Sequence of chain 1.W:
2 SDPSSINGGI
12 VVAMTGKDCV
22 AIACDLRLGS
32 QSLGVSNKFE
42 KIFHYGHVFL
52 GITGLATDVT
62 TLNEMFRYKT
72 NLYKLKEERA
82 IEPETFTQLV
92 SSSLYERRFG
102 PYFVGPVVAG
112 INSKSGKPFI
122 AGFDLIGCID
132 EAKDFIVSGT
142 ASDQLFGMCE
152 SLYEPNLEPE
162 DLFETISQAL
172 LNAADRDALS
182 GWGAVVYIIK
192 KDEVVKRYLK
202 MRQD

Sequence of chain 1.V:
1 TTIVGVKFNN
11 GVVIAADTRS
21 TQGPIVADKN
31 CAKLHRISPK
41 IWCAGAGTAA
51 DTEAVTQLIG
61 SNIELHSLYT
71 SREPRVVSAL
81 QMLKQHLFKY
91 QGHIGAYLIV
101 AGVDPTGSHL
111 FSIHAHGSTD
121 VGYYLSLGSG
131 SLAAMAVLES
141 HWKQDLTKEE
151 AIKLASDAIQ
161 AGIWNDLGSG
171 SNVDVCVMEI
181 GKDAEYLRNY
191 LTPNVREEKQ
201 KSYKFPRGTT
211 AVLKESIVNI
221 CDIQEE

Binding-site contacts:
Ligand atom N22 contacts residue GLY47 of chain 1.V at 3.0 Å (h-bond).
Ligand atom C11 contacts residue GLY168 of chain 1.V at 3.4 Å.
Ligand atom O39 contacts residue ALA49 of chain 1.V at 3.2 Å (h-bond).
Ligand atom N22 contacts residue THR1 of chain 1.V at 3.6 Å.
Ligand atom C29 contacts residue ASP125 of chain 1.W at 3.4 Å.
Ligand atom C40 contacts residue THR21 of chain 1.V at 3.6 Å.
Ligand atom O13 contacts residue THR1 of chain 1.V at 3.2 Å (h-bond).
Ligand atom C9 contacts residue THR1 of chain 1.V at 1.4 Å.
Ligand atom O21 contacts residue ALA46 of chain 1.V at 3.3 Å.
Ligand atom C33 contacts residue LEU126 of chain 1.W at 3.7 Å (hydrophobic).
Ligand atom O49 contacts residue SER20 of chain 1.V at 3.5 Å.
Ligand atom C11 contacts residue THR1 of chain 1.V at 2.5 Å.
Ligand atom C12 contacts residue SER129 of chain 1.V at 3.9 Å.
Ligand atom C24 contacts residue GLY47 of chain 1.V at 3.4 Å.
Ligand atom C7 contacts residue THR1 of chain 1.V at 2.7 Å.
Ligand atom C3 contacts residue CYS31 of chain 1.V at 3.3 Å (hydrophobic).
Ligand atom C30 contacts residue ASP125 of chain 1.W at 3.0 Å.
Ligand atom O21 contacts residue GLY47 of chain 1.V at 3.0 Å (h-bond).
Ligand atom C23 contacts residue GLY47 of chain 1.V at 3.7 Å.
Ligand atom O21 contacts residue THR1 of chain 1.V at 2.2 Å (h-bond).
Ligand atom C9 contacts residue LYS33 of chain 1.V at 3.9 Å.
Ligand atom C10 contacts residue THR1 of chain 1.V at 1.5 Å.
Ligand atom O49 contacts residue THR21 of chain 1.V at 3.3 Å (h-bond).
Ligand atom C4 contacts residue ALA49 of chain 1.V at 3.7 Å (hydrophobic).
Ligand atom C2 contacts residue ALA49 of chain 1.V at 3.8 Å (hydrophobic).
Ligand atom C1 contacts residue GLY45 of chain 1.V at 3.5 Å.
Ligand atom N28 contacts residue ASP125 of chain 1.W at 2.9 Å (salt-bridge).
Ligand atom C3 contacts residue ALA49 of chain 1.V at 3.6 Å (hydrophobic).
Ligand atom C6 contacts residue THR1 of chain 1.V at 3.8 Å.
Ligand atom C4 contacts residue CYS31 of chain 1.V at 3.1 Å (hydrophobic).
Ligand atom C8 contacts residue THR1 of chain 1.V at 2.3 Å.
Ligand atom C42 contacts residue GLY47 of chain 1.V at 3.5 Å.
Ligand atom C7 contacts residue GLY45 of chain 1.V at 3.7 Å.
Ligand atom C12 contacts residue THR1 of chain 1.V at 2.5 Å.
Ligand atom C38 contacts residue THR21 of chain 1.V at 3.2 Å.
Ligand atom C4 contacts residue SER20 of chain 1.V at 3.7 Å.
Ligand atom C32 contacts residue LEU126 of chain 1.W at 3.0 Å (hydrophobic).
Ligand atom N25 contacts residue THR21 of chain 1.V at 3.4 Å (h-bond).
Ligand atom C26 contacts residue ALA49 of chain 1.V at 3.8 Å (hydrophobic).
Ligand atom C38 contacts residue GLN22 of chain 1.V at 3.4 Å.

This protein binds this small molecule.
Small molecule (SMILES): COc1ccc(C[C@H](NC(=O)[C@@H](C)NC(=O)CN2CCOCC2)C(=O)N[C@@H](Cc2ccccc2)[C@@H](O)[C@H](C)CO)cc1